Binding-site contacts:
Ligand atom C2 contacts residue ASN12 of chain 25.J at 3.2 Å.
Ligand atom O7 contacts residue ASN12 of chain 25.J at 3.7 Å.
Ligand atom O5 contacts residue ASN12 of chain 25.J at 2.7 Å (h-bond).
Ligand atom C5 contacts residue ASN12 of chain 25.J at 4.1 Å.
Ligand atom C1 contacts residue ASN12 of chain 25.J at 2.1 Å.
Ligand atom N2 contacts residue ASN12 of chain 25.J at 3.8 Å.
Ligand atom C7 contacts residue ASN12 of chain 25.J at 3.9 Å.

The small molecule below binds the protein below.
Small molecule (SMILES): CC(=O)N[C@H]1[C@H](O[C@H]2[C@H](O)[C@@H](NC(C)=O)CO[C@@H]2CO)O[C@H](CO)[C@@H](O)[C@@H]1O

Sequence of chain 25.J:
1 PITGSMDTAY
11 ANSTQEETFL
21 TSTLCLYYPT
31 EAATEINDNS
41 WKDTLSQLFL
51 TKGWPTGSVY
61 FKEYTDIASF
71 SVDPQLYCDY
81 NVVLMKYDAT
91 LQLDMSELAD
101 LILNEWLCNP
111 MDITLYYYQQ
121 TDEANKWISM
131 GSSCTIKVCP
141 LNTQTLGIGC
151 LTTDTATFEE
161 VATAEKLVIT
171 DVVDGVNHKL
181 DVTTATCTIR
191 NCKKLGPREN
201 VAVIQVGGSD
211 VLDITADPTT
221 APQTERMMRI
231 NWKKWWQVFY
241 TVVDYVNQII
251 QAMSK